Sequence of chain 1.B:
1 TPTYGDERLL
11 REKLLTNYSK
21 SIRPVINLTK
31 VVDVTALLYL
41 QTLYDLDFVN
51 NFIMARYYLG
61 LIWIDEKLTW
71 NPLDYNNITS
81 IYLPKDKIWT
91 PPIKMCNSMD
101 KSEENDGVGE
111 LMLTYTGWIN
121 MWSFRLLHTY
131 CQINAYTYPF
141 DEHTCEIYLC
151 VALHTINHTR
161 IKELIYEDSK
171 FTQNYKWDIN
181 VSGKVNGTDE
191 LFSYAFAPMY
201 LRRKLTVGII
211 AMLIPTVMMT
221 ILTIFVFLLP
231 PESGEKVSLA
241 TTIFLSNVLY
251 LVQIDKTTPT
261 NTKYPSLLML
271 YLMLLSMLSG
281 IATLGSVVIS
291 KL

Sequence of chain 1.C:
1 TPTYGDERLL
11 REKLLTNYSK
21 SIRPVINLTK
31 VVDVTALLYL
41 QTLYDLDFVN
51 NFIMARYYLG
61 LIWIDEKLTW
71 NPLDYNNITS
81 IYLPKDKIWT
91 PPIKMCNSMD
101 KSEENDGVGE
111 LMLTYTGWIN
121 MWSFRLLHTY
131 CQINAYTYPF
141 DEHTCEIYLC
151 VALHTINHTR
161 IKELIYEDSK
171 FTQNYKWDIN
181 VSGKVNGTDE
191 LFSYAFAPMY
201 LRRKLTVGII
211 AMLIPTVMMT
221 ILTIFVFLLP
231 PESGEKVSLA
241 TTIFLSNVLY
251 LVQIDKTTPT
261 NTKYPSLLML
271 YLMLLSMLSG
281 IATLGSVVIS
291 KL

The small molecule below binds the protein below.
Small molecule (SMILES): C[C@@H]1CC[C@@]2(OC1)O[C@H]1C[C@H]3[C@@H]4CC=C5C[C@@H](OCCC(CO)CO)CC[C@]5(C)[C@H]4CC[C@]3(C)[C@H]1[C@@H]2C

Binding-site contacts:
Ligand atom C14 contacts residue CYS96 of chain 1.B at 3.4 Å (hydrophobic).
Ligand atom C13 contacts residue CYS96 of chain 1.B at 3.0 Å (hydrophobic).
Ligand atom C76 contacts residue LEU191 of chain 1.B at 3.9 Å (hydrophobic).
Ligand atom C02 contacts residue PHE192 of chain 1.B at 4.3 Å (hydrophobic).
Ligand atom O10 contacts residue PHE171 of chain 1.C at 3.4 Å.
Ligand atom C12 contacts residue CYS96 of chain 1.B at 3.8 Å (hydrophobic).
Ligand atom C21 contacts residue TYR39 of chain 1.C at 4.3 Å (hydrophobic).
Ligand atom C11 contacts residue CYS96 of chain 1.B at 4.3 Å (hydrophobic).
Ligand atom C13 contacts residue GLN41 of chain 1.C at 4.2 Å.
Ligand atom C06 contacts residue PHE192 of chain 1.B at 4.4 Å (hydrophobic).
Ligand atom C78 contacts residue TYR58 of chain 1.C at 3.6 Å (hydrophobic).
Ligand atom C04 contacts residue SER169 of chain 1.C at 3.8 Å.
Ligand atom C14 contacts residue PHE124 of chain 1.C at 3.9 Å (hydrophobic).
Ligand atom C20 contacts residue TYR39 of chain 1.C at 4.4 Å (hydrophobic).
Ligand atom C81 contacts residue PHE192 of chain 1.B at 3.5 Å (hydrophobic).
Ligand atom C51 contacts residue ILE62 of chain 1.C at 3.8 Å (hydrophobic).
Ligand atom C78 contacts residue TRP122 of chain 1.C at 3.9 Å (hydrophobic).
Ligand atom C11 contacts residue PHE171 of chain 1.C at 3.1 Å (hydrophobic).
Ligand atom C25 contacts residue LEU37 of chain 1.C at 4.3 Å (hydrophobic).
Ligand atom C08 contacts residue PHE192 of chain 1.B at 3.5 Å (hydrophobic).
Ligand atom C51 contacts residue LEU37 of chain 1.C at 4.1 Å (hydrophobic).
Ligand atom C13 contacts residue PHE171 of chain 1.C at 3.5 Å (hydrophobic).
Ligand atom C11 contacts residue GLN41 of chain 1.C at 3.8 Å.
Ligand atom C13 contacts residue ASN97 of chain 1.B at 4.2 Å.
Ligand atom C27 contacts residue LEU37 of chain 1.C at 3.9 Å (hydrophobic).
Ligand atom C80 contacts residue LEU191 of chain 1.B at 4.2 Å (hydrophobic).
Ligand atom C18 contacts residue TYR39 of chain 1.C at 3.7 Å (hydrophobic).
Ligand atom C01 contacts residue TYR58 of chain 1.C at 3.9 Å (hydrophobic).
Ligand atom C20 contacts residue TRP122 of chain 1.C at 4.1 Å (hydrophobic).
Ligand atom C13 contacts residue TYR148 of chain 1.B at 3.8 Å (hydrophobic).
Ligand atom C26 contacts residue LEU37 of chain 1.C at 4.3 Å (hydrophobic).
Ligand atom C07 contacts residue PHE192 of chain 1.B at 3.6 Å (hydrophobic).
Ligand atom O28 contacts residue LEU37 of chain 1.C at 4.4 Å.
Ligand atom C15 contacts residue GLN41 of chain 1.C at 4.3 Å.
Ligand atom C19 contacts residue TYR39 of chain 1.C at 3.5 Å (hydrophobic).
Ligand atom C17 contacts residue TYR58 of chain 1.C at 4.1 Å (hydrophobic).
Ligand atom C05 contacts residue SER169 of chain 1.C at 4.0 Å.
Ligand atom C12 contacts residue PHE171 of chain 1.C at 3.7 Å (hydrophobic).
Ligand atom C21 contacts residue TRP122 of chain 1.C at 3.7 Å (hydrophobic).
Ligand atom C15 contacts residue PHE124 of chain 1.C at 3.2 Å (hydrophobic).